Binding-site contacts:
Ligand atom C6 contacts residue THR600 of chain 1.B at 4.0 Å.
Ligand atom C1 contacts residue ASN598 of chain 1.B at 1.4 Å.
Ligand atom C7 contacts residue GLN626 of chain 1.B at 4.4 Å.
Ligand atom C5 contacts residue THR600 of chain 1.B at 4.2 Å.
Ligand atom C8 contacts residue ASN598 of chain 1.B at 3.7 Å.
Ligand atom C7 contacts residue ASN598 of chain 1.B at 3.3 Å.
Ligand atom O5 contacts residue ASN598 of chain 1.B at 2.4 Å (h-bond).
Ligand atom C2 contacts residue ASN598 of chain 1.B at 2.5 Å.
Ligand atom C8 contacts residue GLN626 of chain 1.B at 3.9 Å.
Ligand atom N2 contacts residue ASN598 of chain 1.B at 2.9 Å (h-bond).
Ligand atom C3 contacts residue ASN598 of chain 1.B at 3.8 Å.
Ligand atom O5 contacts residue THR600 of chain 1.B at 3.6 Å.
Ligand atom C1 contacts residue THR600 of chain 1.B at 4.5 Å.
Ligand atom C5 contacts residue ASN598 of chain 1.B at 3.7 Å.
Ligand atom O7 contacts residue ASN598 of chain 1.B at 3.8 Å.
Ligand atom O7 contacts residue GLN626 of chain 1.B at 3.8 Å.
Ligand atom C4 contacts residue ASN598 of chain 1.B at 4.2 Å.

Sequence of chain 1.B:
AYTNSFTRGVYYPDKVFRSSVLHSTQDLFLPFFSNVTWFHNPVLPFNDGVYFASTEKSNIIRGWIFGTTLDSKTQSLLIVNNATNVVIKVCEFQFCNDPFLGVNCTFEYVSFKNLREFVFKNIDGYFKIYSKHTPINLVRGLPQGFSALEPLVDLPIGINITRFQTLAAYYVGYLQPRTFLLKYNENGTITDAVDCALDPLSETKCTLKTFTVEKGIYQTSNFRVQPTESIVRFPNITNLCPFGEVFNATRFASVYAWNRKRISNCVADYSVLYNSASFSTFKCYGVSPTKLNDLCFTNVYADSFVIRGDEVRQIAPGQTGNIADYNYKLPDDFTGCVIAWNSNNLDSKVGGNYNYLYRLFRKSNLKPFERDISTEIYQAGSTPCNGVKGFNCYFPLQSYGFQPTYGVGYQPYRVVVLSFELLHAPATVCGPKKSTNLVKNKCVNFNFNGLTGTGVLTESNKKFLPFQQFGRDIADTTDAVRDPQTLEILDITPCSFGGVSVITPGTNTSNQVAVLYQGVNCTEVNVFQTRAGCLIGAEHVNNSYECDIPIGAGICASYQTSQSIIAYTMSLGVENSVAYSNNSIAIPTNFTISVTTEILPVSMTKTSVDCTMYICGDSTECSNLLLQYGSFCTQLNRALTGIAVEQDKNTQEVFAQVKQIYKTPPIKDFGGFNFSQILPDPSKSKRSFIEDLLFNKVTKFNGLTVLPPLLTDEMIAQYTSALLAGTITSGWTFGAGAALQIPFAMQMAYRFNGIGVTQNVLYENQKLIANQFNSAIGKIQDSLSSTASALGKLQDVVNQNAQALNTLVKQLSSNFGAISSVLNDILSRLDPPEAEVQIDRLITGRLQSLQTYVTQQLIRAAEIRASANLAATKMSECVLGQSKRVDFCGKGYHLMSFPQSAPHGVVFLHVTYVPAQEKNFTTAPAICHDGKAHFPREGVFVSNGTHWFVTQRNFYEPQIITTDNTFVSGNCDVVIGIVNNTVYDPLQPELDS

A protein and the small-molecule ligand that binds it are described below.
Small molecule (SMILES): CC(=O)N[C@@H]1[C@@H](O)[C@H](O)[C@@H](CO)O[C@H]1O